Sequence of chain 1.B:
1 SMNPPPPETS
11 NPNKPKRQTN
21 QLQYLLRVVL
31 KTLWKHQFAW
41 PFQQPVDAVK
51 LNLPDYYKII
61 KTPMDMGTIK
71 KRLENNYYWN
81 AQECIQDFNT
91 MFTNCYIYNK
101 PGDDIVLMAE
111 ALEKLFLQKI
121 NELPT

Binding-site contacts:
Ligand atom N3 contacts residue ILE105 of chain 1.B at 3.7 Å.
Ligand atom O contacts residue ILE105 of chain 1.B at 4.0 Å.
Ligand atom C6 contacts residue PRO41 of chain 1.B at 4.0 Å (hydrophobic).
Ligand atom C contacts residue ASN99 of chain 1.B at 3.8 Å.
Ligand atom N contacts residue ASN99 of chain 1.B at 2.8 Å (h-bond).
Ligand atom C20 contacts residue PRO41 of chain 1.B at 4.0 Å (hydrophobic).
Ligand atom C19 contacts residue VAL46 of chain 1.B at 4.0 Å (hydrophobic).
Ligand atom C7 contacts residue LEU51 of chain 1.B at 4.1 Å (hydrophobic).
Ligand atom C18 contacts residue PRO41 of chain 1.B at 3.9 Å (hydrophobic).
Ligand atom O contacts residue ASN99 of chain 1.B at 2.9 Å (h-bond).
Ligand atom C4 contacts residue LEU53 of chain 1.B at 3.8 Å (hydrophobic).
Ligand atom O contacts residue CYS95 of chain 1.B at 4.1 Å.
Ligand atom C3 contacts residue LEU51 of chain 1.B at 4.1 Å (hydrophobic).
Ligand atom N contacts residue ILE105 of chain 1.B at 4.0 Å.
Ligand atom C10 contacts residue TRP40 of chain 1.B at 3.5 Å (hydrophobic).
Ligand atom C18 contacts residue LEU51 of chain 1.B at 3.6 Å (hydrophobic).
Ligand atom C10 contacts residue LEU51 of chain 1.B at 4.0 Å (hydrophobic).
Ligand atom C20 contacts residue VAL46 of chain 1.B at 3.6 Å (hydrophobic).
Ligand atom C6 contacts residue LEU51 of chain 1.B at 3.6 Å (hydrophobic).
Ligand atom C20 contacts residue PHE42 of chain 1.B at 3.6 Å (hydrophobic).
Ligand atom N1 contacts residue TRP40 of chain 1.B at 3.7 Å.
Ligand atom C17 contacts residue LEU51 of chain 1.B at 4.0 Å (hydrophobic).
Ligand atom C9 contacts residue LEU51 of chain 1.B at 3.7 Å (hydrophobic).
Ligand atom N3 contacts residue VAL46 of chain 1.B at 3.7 Å.
Ligand atom C8 contacts residue LEU51 of chain 1.B at 3.8 Å (hydrophobic).
Ligand atom C16 contacts residue TRP40 of chain 1.B at 4.0 Å (hydrophobic).
Ligand atom C2 contacts residue LEU51 of chain 1.B at 4.1 Å (hydrophobic).
Ligand atom C4 contacts residue ASN99 of chain 1.B at 3.6 Å.
Ligand atom C3 contacts residue LEU53 of chain 1.B at 4.1 Å (hydrophobic).
Ligand atom O1 contacts residue TRP40 of chain 1.B at 3.7 Å.
Ligand atom C19 contacts residue PRO41 of chain 1.B at 3.7 Å (hydrophobic).
Ligand atom C contacts residue ILE105 of chain 1.B at 3.6 Å (hydrophobic).
Ligand atom C2 contacts residue ILE105 of chain 1.B at 4.1 Å (hydrophobic).
Ligand atom C8 contacts residue TRP40 of chain 1.B at 4.2 Å (hydrophobic).
Ligand atom C1 contacts residue ASN99 of chain 1.B at 3.8 Å.
Ligand atom C1 contacts residue ILE105 of chain 1.B at 3.8 Å (hydrophobic).
Ligand atom C5 contacts residue ILE105 of chain 1.B at 4.0 Å (hydrophobic).
Ligand atom C9 contacts residue TRP40 of chain 1.B at 3.7 Å (hydrophobic).
Ligand atom C19 contacts residue ILE105 of chain 1.B at 3.7 Å (hydrophobic).
Ligand atom C5 contacts residue LEU51 of chain 1.B at 4.0 Å (hydrophobic).

A protein and the small-molecule ligand that binds it are described below.
Small molecule (SMILES): Cn1cc(-c2ccc(C(=O)Nc3ccccc3N)cc2)c2cc[nH]c2c1=O